Binding-site contacts:
Ligand atom OP1 contacts residue ASP273 of chain 11.A at 3.3 Å.
Ligand atom OP2 contacts residue ASP273 of chain 11.A at 2.4 Å.
Ligand atom P contacts residue TYR271 of chain 11.A at 4.5 Å.
Ligand atom OP1 contacts residue ASN491 of chain 11.A at 3.6 Å.
Ligand atom C5' contacts residue ASN491 of chain 11.A at 4.0 Å.
Ligand atom OP1 contacts residue PHE272 of chain 11.A at 3.4 Å.
Ligand atom P contacts residue PHE272 of chain 11.A at 4.3 Å.
Ligand atom O5' contacts residue ASN491 of chain 11.A at 3.5 Å (h-bond).
Ligand atom O5' contacts residue ASP273 of chain 11.A at 4.1 Å.
Ligand atom OP1 contacts residue TYR271 of chain 11.A at 3.1 Å (h-bond).
Ligand atom C5' contacts residue ASP273 of chain 11.A at 3.8 Å.
Ligand atom OP2 contacts residue ASN491 of chain 11.A at 1.7 Å (h-bond).
Ligand atom P contacts residue ASN491 of chain 11.A at 3.0 Å.
Ligand atom P contacts residue ASP273 of chain 11.A at 2.8 Å.

Sequence of chain 11.A:
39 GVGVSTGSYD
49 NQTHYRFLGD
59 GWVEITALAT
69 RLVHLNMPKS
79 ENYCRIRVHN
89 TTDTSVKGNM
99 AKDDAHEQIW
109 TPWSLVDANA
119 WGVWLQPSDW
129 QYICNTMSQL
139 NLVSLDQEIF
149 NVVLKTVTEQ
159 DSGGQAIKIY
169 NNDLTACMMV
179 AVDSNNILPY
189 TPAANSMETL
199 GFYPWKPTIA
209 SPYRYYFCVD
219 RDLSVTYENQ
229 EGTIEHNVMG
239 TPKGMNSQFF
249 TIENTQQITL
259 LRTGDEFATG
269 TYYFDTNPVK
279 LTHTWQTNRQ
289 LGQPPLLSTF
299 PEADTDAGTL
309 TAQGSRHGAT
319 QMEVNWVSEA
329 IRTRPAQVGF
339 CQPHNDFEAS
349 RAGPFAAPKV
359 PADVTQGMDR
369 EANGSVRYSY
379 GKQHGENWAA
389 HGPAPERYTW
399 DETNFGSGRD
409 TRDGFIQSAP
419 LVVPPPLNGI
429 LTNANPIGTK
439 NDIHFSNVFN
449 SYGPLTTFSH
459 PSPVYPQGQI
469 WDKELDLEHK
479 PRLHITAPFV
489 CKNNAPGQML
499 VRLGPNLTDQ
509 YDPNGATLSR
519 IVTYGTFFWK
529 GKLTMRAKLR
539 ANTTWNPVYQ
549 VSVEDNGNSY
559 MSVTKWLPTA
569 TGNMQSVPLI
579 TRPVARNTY

This protein binds this small molecule.
Small molecule (SMILES): Nc1ncnc2c1ncn2[C@H]1C[C@H](O)[C@@H](COP(=O)(O)O)O1